The protein below binds the small molecule below.
Small molecule (SMILES): CC(=O)N[C@@H]1[C@@H](O)[C@H](O)[C@@H](CO)O[C@H]1O

Binding-site contacts:
Ligand atom C1 contacts residue GLN298 of chain 1.A at 3.7 Å.
Ligand atom C8 contacts residue ASN336 of chain 1.A at 3.7 Å.
Ligand atom C2 contacts residue ASN300 of chain 1.A at 2.5 Å.
Ligand atom C8 contacts residue ASN300 of chain 1.A at 3.8 Å.
Ligand atom C5 contacts residue ASN300 of chain 1.A at 3.8 Å.
Ligand atom C1 contacts residue ASN300 of chain 1.A at 1.5 Å.
Ligand atom N2 contacts residue GLN298 of chain 1.A at 3.0 Å (h-bond).
Ligand atom C5 contacts residue ARG447 of chain 1.A at 4.2 Å.
Ligand atom C2 contacts residue GLN298 of chain 1.A at 3.6 Å.
Ligand atom C3 contacts residue ASN300 of chain 1.A at 3.9 Å.
Ligand atom O3 contacts residue GLN298 of chain 1.A at 4.2 Å.
Ligand atom C4 contacts residue ASN300 of chain 1.A at 4.3 Å.
Ligand atom C7 contacts residue ASN300 of chain 1.A at 3.4 Å.
Ligand atom C8 contacts residue VAL337 of chain 1.A at 3.9 Å (hydrophobic).
Ligand atom O6 contacts residue ARG447 of chain 1.A at 3.2 Å (salt-bridge).
Ligand atom C7 contacts residue GLN298 of chain 1.A at 4.0 Å.
Ligand atom C8 contacts residue GLN298 of chain 1.A at 3.5 Å.
Ligand atom C1 contacts residue VAL449 of chain 1.A at 4.5 Å (hydrophobic).
Ligand atom N2 contacts residue ASN300 of chain 1.A at 3.0 Å (h-bond).
Ligand atom C3 contacts residue GLN298 of chain 1.A at 3.5 Å.
Ligand atom C8 contacts residue SER338 of chain 1.A at 3.7 Å.
Ligand atom O7 contacts residue ASN300 of chain 1.A at 3.5 Å (h-bond).
Ligand atom O7 contacts residue ASN336 of chain 1.A at 4.3 Å.
Ligand atom C1 contacts residue ARG447 of chain 1.A at 4.1 Å.
Ligand atom O5 contacts residue ASN300 of chain 1.A at 2.4 Å (h-bond).
Ligand atom C6 contacts residue ARG447 of chain 1.A at 3.9 Å.
Ligand atom O5 contacts residue ARG447 of chain 1.A at 3.2 Å (salt-bridge).

Sequence of chain 1.A:
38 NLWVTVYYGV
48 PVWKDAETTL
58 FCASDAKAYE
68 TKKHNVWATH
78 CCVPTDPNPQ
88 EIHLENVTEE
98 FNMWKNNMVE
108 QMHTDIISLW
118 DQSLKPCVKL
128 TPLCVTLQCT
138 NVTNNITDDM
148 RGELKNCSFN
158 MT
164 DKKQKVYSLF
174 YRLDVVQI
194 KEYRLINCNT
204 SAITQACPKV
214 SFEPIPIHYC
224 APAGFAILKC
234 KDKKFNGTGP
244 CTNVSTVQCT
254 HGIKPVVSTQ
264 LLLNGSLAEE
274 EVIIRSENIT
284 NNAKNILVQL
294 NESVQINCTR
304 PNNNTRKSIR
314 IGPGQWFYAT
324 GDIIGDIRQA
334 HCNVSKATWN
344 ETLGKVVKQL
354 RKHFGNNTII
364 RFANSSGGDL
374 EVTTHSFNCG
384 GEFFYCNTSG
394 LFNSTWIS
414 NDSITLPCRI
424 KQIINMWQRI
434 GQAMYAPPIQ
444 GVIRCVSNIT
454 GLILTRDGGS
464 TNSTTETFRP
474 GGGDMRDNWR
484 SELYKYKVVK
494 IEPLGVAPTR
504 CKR